Sequence of chain 2.D:
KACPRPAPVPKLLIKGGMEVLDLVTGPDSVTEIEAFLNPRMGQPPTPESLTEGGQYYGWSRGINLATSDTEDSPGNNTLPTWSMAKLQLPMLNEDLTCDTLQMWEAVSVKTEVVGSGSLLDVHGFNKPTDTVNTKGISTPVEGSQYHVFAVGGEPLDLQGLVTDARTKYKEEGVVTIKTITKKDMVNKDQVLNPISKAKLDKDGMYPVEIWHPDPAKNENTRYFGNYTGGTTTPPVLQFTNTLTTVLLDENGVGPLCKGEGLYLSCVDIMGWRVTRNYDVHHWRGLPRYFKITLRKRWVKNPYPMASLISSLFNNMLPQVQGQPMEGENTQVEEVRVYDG

Binding-site contacts:
Ligand atom N5 contacts residue TYR72 of chain 2.C at 3.1 Å (h-bond).
Ligand atom O1A contacts residue TYR72 of chain 2.C at 3.6 Å.
Ligand atom O10 contacts residue ASN293 of chain 2.C at 4.5 Å.
Ligand atom O1A contacts residue HIS298 of chain 2.C at 4.3 Å.
Ligand atom O1B contacts residue ARG77 of chain 2.C at 2.7 Å (salt-bridge).
Ligand atom O6 contacts residue ASN93 of chain 2.C at 3.4 Å (h-bond).
Ligand atom C4 contacts residue ARG77 of chain 2.C at 4.4 Å.
Ligand atom O10 contacts residue THR291 of chain 2.C at 4.4 Å.
Ligand atom C2 contacts residue GLY78 of chain 2.C at 4.1 Å.
Ligand atom C3 contacts residue HIS298 of chain 2.C at 3.5 Å.
Ligand atom C5 contacts residue TYR72 of chain 2.C at 3.6 Å (hydrophobic).
Ligand atom C3 contacts residue GLY78 of chain 2.C at 3.9 Å.
Ligand atom O4 contacts residue ARG289 of chain 2.C at 4.5 Å.
Ligand atom O4 contacts residue TYR72 of chain 2.C at 3.8 Å.
Ligand atom C2 contacts residue ARG77 of chain 2.C at 4.4 Å.
Ligand atom O3 contacts residue VAL296 of chain 2.C at 4.4 Å.
Ligand atom O4 contacts residue GLY78 of chain 2.C at 3.1 Å.
Ligand atom O4 contacts residue ILE79 of chain 2.C at 3.7 Å.
Ligand atom O1A contacts residue GLY78 of chain 2.C at 3.8 Å.
Ligand atom C6 contacts residue ASN93 of chain 2.C at 3.7 Å.
Ligand atom O8 contacts residue ARG77 of chain 2.C at 3.6 Å (salt-bridge).
Ligand atom C1 contacts residue ARG77 of chain 2.C at 3.3 Å.
Ligand atom C10 contacts residue TYR72 of chain 2.C at 4.0 Å (hydrophobic).
Ligand atom C4 contacts residue HIS298 of chain 2.C at 3.8 Å.
Ligand atom C3 contacts residue GLY78 of chain 2.C at 4.3 Å.
Ligand atom C4 contacts residue TYR72 of chain 2.C at 3.4 Å (hydrophobic).
Ligand atom O1B contacts residue TYR72 of chain 2.C at 4.4 Å.
Ligand atom C6 contacts residue TYR72 of chain 2.C at 3.9 Å (hydrophobic).
Ligand atom O3 contacts residue GLY78 of chain 2.C at 3.4 Å.
Ligand atom O9 contacts residue ARG77 of chain 2.C at 3.8 Å.
Ligand atom O4 contacts residue HIS298 of chain 2.C at 3.2 Å (h-bond).
Ligand atom O1A contacts residue ARG77 of chain 2.C at 3.0 Å (salt-bridge).
Ligand atom O4 contacts residue ASN80 of chain 2.C at 4.3 Å.
Ligand atom C1 contacts residue GLY78 of chain 2.C at 4.2 Å.
Ligand atom C11 contacts residue TYR72 of chain 2.C at 4.3 Å (hydrophobic).
Ligand atom C4 contacts residue GLY78 of chain 2.C at 3.2 Å.
Ligand atom C3 contacts residue ARG77 of chain 2.C at 4.2 Å.
Ligand atom O4 contacts residue THR291 of chain 2.C at 3.3 Å.
Ligand atom C1 contacts residue TYR72 of chain 2.C at 4.3 Å (hydrophobic).
Ligand atom C11 contacts residue ASP85 of chain 2.D at 4.0 Å.

Sequence of chain 2.C:
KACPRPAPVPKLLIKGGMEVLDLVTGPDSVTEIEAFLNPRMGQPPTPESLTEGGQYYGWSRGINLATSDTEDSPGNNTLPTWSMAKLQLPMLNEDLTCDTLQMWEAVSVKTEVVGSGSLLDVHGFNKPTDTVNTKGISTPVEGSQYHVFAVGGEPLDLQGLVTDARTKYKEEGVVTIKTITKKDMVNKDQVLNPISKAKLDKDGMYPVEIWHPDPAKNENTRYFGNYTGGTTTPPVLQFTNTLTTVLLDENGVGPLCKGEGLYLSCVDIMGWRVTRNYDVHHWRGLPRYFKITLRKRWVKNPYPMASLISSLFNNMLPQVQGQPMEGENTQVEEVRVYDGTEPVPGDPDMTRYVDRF

A small-molecule ligand and the protein it binds are described below.
Small molecule (SMILES): CC(=O)N[C@H]1[C@H]([C@H](O)[C@H](O)CO)O[C@@](O[C@H]2[C@@H](O)[C@@H](CO)O[C@@H](O[C@H]3[C@H](O)[C@@H](O)[C@H](O)O[C@@H]3CO)[C@@H]2O)(C(=O)O)C[C@@H]1O